Sequence of chain 1.A:
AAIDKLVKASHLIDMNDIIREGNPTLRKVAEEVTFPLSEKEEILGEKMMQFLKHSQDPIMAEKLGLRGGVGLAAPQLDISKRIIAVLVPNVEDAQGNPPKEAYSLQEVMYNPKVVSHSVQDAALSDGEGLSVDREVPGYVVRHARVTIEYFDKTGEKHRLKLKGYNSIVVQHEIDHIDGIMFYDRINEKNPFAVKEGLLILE

Binding-site contacts:
Ligand atom N1 contacts residue GLN77 of chain 1.A at 3.8 Å.
Ligand atom O4 contacts residue GLN77 of chain 1.A at 3.2 Å (h-bond).
Ligand atom C19 contacts residue GLY130 of chain 1.A at 3.9 Å.
Ligand atom O4 contacts residue HIS174 of chain 1.A at 4.0 Å.
Ligand atom C3 contacts residue LEU132 of chain 1.A at 3.8 Å (hydrophobic).
Ligand atom O13 contacts residue VAL71 of chain 1.A at 3.4 Å (h-bond).
Ligand atom N1 contacts residue GLY72 of chain 1.A at 3.1 Å (h-bond).
Ligand atom O2 contacts residue HIS174 of chain 1.A at 3.5 Å (h-bond).
Ligand atom C21 contacts residue HIS174 of chain 1.A at 4.0 Å.
Ligand atom O4 contacts residue ZN1 of chain 1.E at 2.5 Å.
Ligand atom O2 contacts residue HIS178 of chain 1.A at 3.1 Å (h-bond).
Ligand atom N1 contacts residue GLU175 of chain 1.A at 2.7 Å (salt-bridge).
Ligand atom O4 contacts residue OCS131 of chain 1.A at 3.0 Å (h-bond).
Ligand atom C3 contacts residue GLU175 of chain 1.A at 4.0 Å.
Ligand atom C19 contacts residue HIS174 of chain 1.A at 3.9 Å.
Ligand atom C3 contacts residue HIS174 of chain 1.A at 3.9 Å.
Ligand atom N15 contacts residue GLY69 of chain 1.A at 4.0 Å.
Ligand atom C6 contacts residue GLY130 of chain 1.A at 3.9 Å.
Ligand atom C18 contacts residue HIS174 of chain 1.A at 3.8 Å.
Ligand atom O13 contacts residue GLY70 of chain 1.A at 3.8 Å.
Ligand atom N1 contacts residue ZN1 of chain 1.E at 2.8 Å.
Ligand atom C7 contacts residue GLU175 of chain 1.A at 3.7 Å.
Ligand atom C17 contacts residue HIS174 of chain 1.A at 3.9 Å.
Ligand atom C18 contacts residue VAL171 of chain 1.A at 3.9 Å (hydrophobic).
Ligand atom C3 contacts residue OCS131 of chain 1.A at 3.9 Å.
Ligand atom N1 contacts residue HIS174 of chain 1.A at 3.7 Å.
Ligand atom O2 contacts residue GLU175 of chain 1.A at 2.7 Å (salt-bridge).
Ligand atom O2 contacts residue ZN1 of chain 1.E at 2.1 Å.
Ligand atom C5 contacts residue GLY72 of chain 1.A at 3.8 Å.
Ligand atom C3 contacts residue GLY72 of chain 1.A at 3.7 Å.
Ligand atom O2 contacts residue OCS131 of chain 1.A at 3.8 Å.
Ligand atom C5 contacts residue LEU132 of chain 1.A at 3.8 Å (hydrophobic).
Ligand atom O2 contacts residue GLN77 of chain 1.A at 2.8 Å (h-bond).
Ligand atom C3 contacts residue ZN1 of chain 1.E at 2.9 Å.
Ligand atom O2 contacts residue GLY72 of chain 1.A at 3.9 Å.
Ligand atom N15 contacts residue GLY70 of chain 1.A at 3.9 Å.
Ligand atom C20 contacts residue HIS174 of chain 1.A at 4.0 Å.
Ligand atom C20 contacts residue GLU129 of chain 1.A at 4.0 Å.
Ligand atom O4 contacts residue LEU132 of chain 1.A at 2.9 Å (h-bond).
Ligand atom C3 contacts residue GLN77 of chain 1.A at 4.0 Å.

The protein below binds the small molecule below.
Small molecule (SMILES): O=C(C[C@@H](CC1CCCC1)c1nc(Cc2coc3ccccc23)no1)NO